Sequence of chain 1.A:
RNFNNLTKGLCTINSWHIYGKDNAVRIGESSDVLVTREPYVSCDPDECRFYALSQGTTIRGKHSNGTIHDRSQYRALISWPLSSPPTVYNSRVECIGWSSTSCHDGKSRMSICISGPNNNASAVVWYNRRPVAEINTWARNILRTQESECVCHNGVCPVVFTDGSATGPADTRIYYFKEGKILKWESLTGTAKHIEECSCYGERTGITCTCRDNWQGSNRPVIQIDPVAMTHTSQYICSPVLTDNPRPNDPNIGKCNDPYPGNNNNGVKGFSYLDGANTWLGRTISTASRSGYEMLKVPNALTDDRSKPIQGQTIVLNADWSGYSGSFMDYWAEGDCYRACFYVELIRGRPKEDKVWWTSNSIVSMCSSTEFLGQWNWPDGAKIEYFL

Sequence of chain 4.A:
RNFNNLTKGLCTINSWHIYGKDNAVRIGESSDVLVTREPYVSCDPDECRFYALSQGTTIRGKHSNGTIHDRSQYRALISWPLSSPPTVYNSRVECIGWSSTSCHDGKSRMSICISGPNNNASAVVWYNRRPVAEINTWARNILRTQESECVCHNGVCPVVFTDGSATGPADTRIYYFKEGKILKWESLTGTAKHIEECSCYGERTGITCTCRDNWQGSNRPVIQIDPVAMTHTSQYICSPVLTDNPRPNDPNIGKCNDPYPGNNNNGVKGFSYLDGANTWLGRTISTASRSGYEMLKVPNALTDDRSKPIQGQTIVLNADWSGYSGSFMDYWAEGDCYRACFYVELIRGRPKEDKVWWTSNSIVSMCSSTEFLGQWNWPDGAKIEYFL

Binding-site contacts:
Ligand atom O4 contacts residue GLU303 of chain 4.A at 2.7 Å (salt-bridge).
Ligand atom C3 contacts residue GLY321 of chain 4.A at 3.2 Å.
Ligand atom O6 contacts residue ILE319 of chain 4.A at 3.3 Å (h-bond).
Ligand atom C5 contacts residue ASN129 of chain 1.A at 3.6 Å.
Ligand atom C2 contacts residue ASN129 of chain 1.A at 2.5 Å.
Ligand atom C6 contacts residue GLN320 of chain 4.A at 3.8 Å.
Ligand atom O2 contacts residue LEU305 of chain 4.A at 3.6 Å.
Ligand atom O4 contacts residue ARG292 of chain 4.A at 3.5 Å (salt-bridge).
Ligand atom O5 contacts residue GLY383 of chain 4.A at 3.3 Å.
Ligand atom O3 contacts residue ARG292 of chain 4.A at 3.0 Å (salt-bridge).
Ligand atom O2 contacts residue ASN258 of chain 4.A at 3.4 Å (h-bond).
Ligand atom C6 contacts residue PRO318 of chain 4.A at 3.5 Å (hydrophobic).
Ligand atom O3 contacts residue GLY321 of chain 4.A at 3.2 Å (h-bond).
Ligand atom C8 contacts residue ASN128 of chain 1.A at 3.7 Å.
Ligand atom O4 contacts residue ARG256 of chain 4.A at 3.2 Å (salt-bridge).
Ligand atom C5 contacts residue ILE319 of chain 4.A at 3.5 Å (hydrophobic).
Ligand atom O2 contacts residue GLY321 of chain 4.A at 3.2 Å.
Ligand atom O6 contacts residue GLN384 of chain 4.A at 3.4 Å.
Ligand atom C3 contacts residue GLU303 of chain 4.A at 3.4 Å.
Ligand atom O3 contacts residue GLN320 of chain 4.A at 3.3 Å.
Ligand atom O5 contacts residue ASN129 of chain 1.A at 2.3 Å (h-bond).
Ligand atom O6 contacts residue ILE294 of chain 4.A at 2.6 Å (h-bond).
Ligand atom C1 contacts residue ASN129 of chain 1.A at 1.4 Å.
Ligand atom C6 contacts residue LEU382 of chain 4.A at 3.3 Å (hydrophobic).
Ligand atom C4 contacts residue GLU303 of chain 4.A at 3.5 Å.
Ligand atom O3 contacts residue GLU303 of chain 4.A at 2.8 Å (salt-bridge).
Ligand atom O4 contacts residue GLY321 of chain 4.A at 3.6 Å.
Ligand atom C7 contacts residue ASN129 of chain 1.A at 3.6 Å.
Ligand atom O5 contacts residue GLN384 of chain 4.A at 3.4 Å (h-bond).
Ligand atom O6 contacts residue LEU382 of chain 4.A at 3.7 Å.
Ligand atom N2 contacts residue ASN129 of chain 1.A at 3.0 Å (h-bond).
Ligand atom O5 contacts residue ASP259 of chain 4.A at 3.8 Å.
Ligand atom O4 contacts residue THR296 of chain 4.A at 3.5 Å.
Ligand atom O3 contacts residue ASN258 of chain 4.A at 2.9 Å (h-bond).
Ligand atom C5 contacts residue ARG292 of chain 4.A at 3.7 Å.
Ligand atom C6 contacts residue ILE319 of chain 4.A at 3.5 Å (hydrophobic).
Ligand atom O5 contacts residue ARG292 of chain 4.A at 3.6 Å (salt-bridge).
Ligand atom O6 contacts residue ASP259 of chain 4.A at 2.6 Å (salt-bridge).
Ligand atom C6 contacts residue ILE294 of chain 4.A at 3.6 Å (hydrophobic).
Ligand atom O3 contacts residue ASP259 of chain 4.A at 3.1 Å (salt-bridge).

The protein below binds the small molecule below.
Small molecule (SMILES): CC(=O)N[C@H]1[C@H](O[C@H]2[C@H](O)[C@@H](NC(C)=O)CO[C@@H]2CO)O[C@H](CO)[C@@H](O[C@@H]2O[C@H](CO[C@H]3O[C@H](CO[C@H]4O[C@H](CO)[C@@H](O)[C@H](O)[C@@H]4O)[C@@H](O)[C@H](O[C@H]4O[C@H](CO)[C@@H](O)[C@H](O)[C@@H]4O)[C@@H]3O)[C@@H](O)[C@H](O[C@H]3O[C@H](CO)[C@@H](O)[C@H](O)[C@@H]3O[C@H]3O[C@H](CO)[C@@H](O)[C@H](O)[C@@H]3O[C@H]3O[C@H](CO)[C@@H](O)[C@H](O)[C@@H]3O)[C@@H]2O)[C@@H]1O